A small-molecule ligand and the protein it binds are described below.
Small molecule (SMILES): CC[C@H](C)[C@H](NC(=O)[C@H](CO)NC(=O)[C@H](C)N)C(=O)O

Sequence of chain 1.A:
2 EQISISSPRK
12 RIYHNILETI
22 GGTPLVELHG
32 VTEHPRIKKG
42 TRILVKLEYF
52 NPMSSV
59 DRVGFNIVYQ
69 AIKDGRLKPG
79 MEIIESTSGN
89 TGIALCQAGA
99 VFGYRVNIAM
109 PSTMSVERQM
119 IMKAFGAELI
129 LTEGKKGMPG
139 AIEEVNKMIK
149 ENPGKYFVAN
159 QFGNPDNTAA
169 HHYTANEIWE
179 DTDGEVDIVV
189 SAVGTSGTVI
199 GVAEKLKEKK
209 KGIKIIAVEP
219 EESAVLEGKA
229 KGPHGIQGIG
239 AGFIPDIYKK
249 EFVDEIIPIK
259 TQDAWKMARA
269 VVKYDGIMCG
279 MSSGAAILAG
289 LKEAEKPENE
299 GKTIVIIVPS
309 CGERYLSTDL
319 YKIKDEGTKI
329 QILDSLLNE

Binding-site contacts:
Ligand atom O contacts residue THR89 of chain 1.A at 4.2 Å.
Ligand atom CG1 contacts residue PHE160 of chain 1.A at 4.2 Å (hydrophobic).
Ligand atom CD1 contacts residue GLY192 of chain 1.A at 3.6 Å.
Ligand atom O contacts residue SER86 of chain 1.A at 3.5 Å (h-bond).
Ligand atom CD1 contacts residue LLP58 of chain 1.A at 3.3 Å.
Ligand atom CG1 contacts residue THR193 of chain 1.A at 3.9 Å.
Ligand atom O contacts residue GLY87 of chain 1.A at 3.9 Å.
Ligand atom C contacts residue SER86 of chain 1.A at 3.8 Å.
Ligand atom OXT contacts residue THR89 of chain 1.A at 3.1 Å (h-bond).
Ligand atom OXT contacts residue ASN88 of chain 1.A at 3.3 Å (h-bond).
Ligand atom CA contacts residue SER86 of chain 1.A at 3.2 Å.
Ligand atom CG2 contacts residue PHE160 of chain 1.A at 3.6 Å (hydrophobic).
Ligand atom C contacts residue THR89 of chain 1.A at 4.1 Å.
Ligand atom O contacts residue THR85 of chain 1.A at 2.6 Å (h-bond).
Ligand atom OXT contacts residue GLY87 of chain 1.A at 3.5 Å.
Ligand atom C contacts residue GLY87 of chain 1.A at 3.7 Å.
Ligand atom CA contacts residue GLY87 of chain 1.A at 4.1 Å.
Ligand atom O contacts residue THR85 of chain 1.A at 3.9 Å.
Ligand atom C contacts residue THR85 of chain 1.A at 3.4 Å.
Ligand atom C contacts residue GLY87 of chain 1.A at 4.0 Å.
Ligand atom O contacts residue SER86 of chain 1.A at 4.2 Å.
Ligand atom CB contacts residue SER86 of chain 1.A at 3.0 Å.
Ligand atom OXT contacts residue THR85 of chain 1.A at 3.7 Å.
Ligand atom OXT contacts residue GLN159 of chain 1.A at 4.0 Å.
Ligand atom C contacts residue ASN88 of chain 1.A at 4.2 Å.
Ligand atom O contacts residue MET136 of chain 1.A at 3.2 Å.
Ligand atom O contacts residue GLY87 of chain 1.A at 4.1 Å.
Ligand atom OXT contacts residue LLP58 of chain 1.A at 3.9 Å.
Ligand atom C contacts residue MET136 of chain 1.A at 4.1 Å (hydrophobic).
Ligand atom CD1 contacts residue THR193 of chain 1.A at 3.6 Å.
Ligand atom CG1 contacts residue GLN159 of chain 1.A at 3.8 Å.
Ligand atom CB contacts residue GLY236 of chain 1.A at 4.2 Å.
Ligand atom OG contacts residue GLY236 of chain 1.A at 4.2 Å.
Ligand atom CG1 contacts residue LLP58 of chain 1.A at 3.9 Å.
Ligand atom O contacts residue GLN159 of chain 1.A at 2.9 Å (h-bond).
Ligand atom CG1 contacts residue GLY236 of chain 1.A at 4.2 Å.
Ligand atom CD1 contacts residue GLY236 of chain 1.A at 3.0 Å.
Ligand atom N contacts residue GLY87 of chain 1.A at 3.9 Å.
Ligand atom C contacts residue GLN159 of chain 1.A at 3.8 Å.
Ligand atom CB contacts residue ALA239 of chain 1.A at 3.8 Å (hydrophobic).